Binding-site contacts:
Ligand atom C27 contacts residue VAL35 of chain 1.A at 3.9 Å (hydrophobic).
Ligand atom C2 contacts residue LEU147 of chain 1.A at 3.6 Å (hydrophobic).
Ligand atom C14 contacts residue LYS49 of chain 1.A at 3.7 Å.
Ligand atom CL24 contacts residue VAL77 of chain 1.A at 3.3 Å.
Ligand atom C7 contacts residue VAL35 of chain 1.A at 3.9 Å (hydrophobic).
Ligand atom C4 contacts residue LEU147 of chain 1.A at 3.3 Å (hydrophobic).
Ligand atom C20 contacts residue LYS49 of chain 1.A at 3.5 Å.
Ligand atom C35 contacts residue LEU27 of chain 1.A at 4.1 Å (hydrophobic).
Ligand atom N1 contacts residue MET95 of chain 1.A at 3.0 Å (h-bond).
Ligand atom C2 contacts residue MET95 of chain 1.A at 4.0 Å (hydrophobic).
Ligand atom N1 contacts residue ALA47 of chain 1.A at 4.0 Å.
Ligand atom C14 contacts residue GLU64 of chain 1.A at 3.0 Å.
Ligand atom CL24 contacts residue ASP158 of chain 1.A at 3.2 Å.
Ligand atom N1 contacts residue TYR94 of chain 1.A at 4.0 Å.
Ligand atom N1 contacts residue LEU147 of chain 1.A at 3.7 Å.
Ligand atom C5 contacts residue GLU93 of chain 1.A at 3.2 Å.
Ligand atom C20 contacts residue THR92 of chain 1.A at 3.5 Å.
Ligand atom N1 contacts residue GLU93 of chain 1.A at 4.0 Å.
Ligand atom C5 contacts residue LEU147 of chain 1.A at 3.5 Å (hydrophobic).
Ligand atom N3 contacts residue LEU147 of chain 1.A at 3.4 Å.
Ligand atom C9 contacts residue LEU147 of chain 1.A at 3.9 Å (hydrophobic).
Ligand atom C16 contacts residue THR92 of chain 1.A at 3.5 Å.
Ligand atom C13 contacts residue MET68 of chain 1.A at 4.2 Å (hydrophobic).
Ligand atom C5 contacts residue MET95 of chain 1.A at 3.7 Å (hydrophobic).
Ligand atom C16 contacts residue LYS49 of chain 1.A at 4.2 Å.
Ligand atom C12 contacts residue THR92 of chain 1.A at 4.0 Å.
Ligand atom C5 contacts residue TYR94 of chain 1.A at 4.1 Å (hydrophobic).
Ligand atom C5 contacts residue ALA47 of chain 1.A at 3.6 Å (hydrophobic).
Ligand atom C11 contacts residue THR92 of chain 1.A at 3.1 Å.
Ligand atom C6 contacts residue LEU147 of chain 1.A at 3.9 Å (hydrophobic).
Ligand atom N10 contacts residue THR92 of chain 1.A at 2.8 Å (h-bond).
Ligand atom C32 contacts residue ASP102 of chain 1.A at 3.8 Å.
Ligand atom C20 contacts residue ILE90 of chain 1.A at 4.0 Å (hydrophobic).
Ligand atom C15 contacts residue LYS49 of chain 1.A at 3.4 Å.
Ligand atom C15 contacts residue ILE90 of chain 1.A at 4.1 Å (hydrophobic).
Ligand atom CL24 contacts residue ALA157 of chain 1.A at 3.4 Å.
Ligand atom C9 contacts residue THR92 of chain 1.A at 3.9 Å.
Ligand atom C13 contacts residue GLU64 of chain 1.A at 3.2 Å.
Ligand atom C4 contacts residue ALA47 of chain 1.A at 3.8 Å (hydrophobic).
Ligand atom N33 contacts residue ASP102 of chain 1.A at 3.7 Å.

This protein binds this small molecule.
Small molecule (SMILES): Cc1cccc(Cl)c1Nc1nc2ccc(N3CCN[C@@H](C)C3)cc2n2cncc12

Sequence of chain 1.A:
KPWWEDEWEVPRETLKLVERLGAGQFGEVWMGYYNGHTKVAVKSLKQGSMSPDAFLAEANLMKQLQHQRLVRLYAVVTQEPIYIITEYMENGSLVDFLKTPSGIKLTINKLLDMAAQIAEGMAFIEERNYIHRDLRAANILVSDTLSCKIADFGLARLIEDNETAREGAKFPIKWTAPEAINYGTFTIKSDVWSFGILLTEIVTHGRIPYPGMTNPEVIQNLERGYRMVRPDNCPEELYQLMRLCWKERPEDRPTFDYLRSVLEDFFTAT